Sequence of chain 1.M:
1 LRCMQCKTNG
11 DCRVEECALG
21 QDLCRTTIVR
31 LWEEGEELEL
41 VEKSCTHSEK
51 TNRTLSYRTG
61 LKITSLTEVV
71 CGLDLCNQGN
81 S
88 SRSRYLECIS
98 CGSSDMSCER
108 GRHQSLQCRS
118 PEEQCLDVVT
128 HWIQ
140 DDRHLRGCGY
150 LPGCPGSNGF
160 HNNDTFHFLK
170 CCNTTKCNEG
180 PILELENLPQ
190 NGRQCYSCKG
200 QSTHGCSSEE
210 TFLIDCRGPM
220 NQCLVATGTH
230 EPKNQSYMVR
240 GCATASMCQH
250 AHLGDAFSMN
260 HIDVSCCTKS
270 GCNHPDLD

A small-molecule ligand and the protein it binds are described below.
Small molecule (SMILES): CC(=O)N[C@H]1[C@H](O[C@H]2[C@H](O)[C@@H](NC(C)=O)CO[C@@H]2CO)O[C@H](CO)[C@@H](O)[C@@H]1O

Binding-site contacts:
Ligand atom C4 contacts residue ASN172 of chain 1.M at 4.2 Å.
Ligand atom C7 contacts residue ASN172 of chain 1.M at 3.1 Å.
Ligand atom O5 contacts residue PRO154 of chain 1.M at 3.8 Å.
Ligand atom C1 contacts residue ASN172 of chain 1.M at 1.4 Å.
Ligand atom O6 contacts residue ASN172 of chain 1.M at 4.5 Å.
Ligand atom N2 contacts residue ASN172 of chain 1.M at 2.9 Å (h-bond).
Ligand atom O5 contacts residue ASN172 of chain 1.M at 2.4 Å (h-bond).
Ligand atom C6 contacts residue PRO154 of chain 1.M at 4.1 Å (hydrophobic).
Ligand atom O6 contacts residue PRO154 of chain 1.M at 3.8 Å.
Ligand atom C2 contacts residue ASN172 of chain 1.M at 2.4 Å.
Ligand atom O7 contacts residue ASN172 of chain 1.M at 3.9 Å.
Ligand atom C3 contacts residue ASN172 of chain 1.M at 3.8 Å.
Ligand atom C5 contacts residue ASN172 of chain 1.M at 3.7 Å.
Ligand atom C8 contacts residue ASN172 of chain 1.M at 3.4 Å.